A small-molecule ligand and the protein it binds are described below.
Small molecule (SMILES): CC(=O)N[C@@H]1[C@@H](O)[C@H](O)[C@@H](CO)O[C@H]1O

Sequence of chain 1.E:
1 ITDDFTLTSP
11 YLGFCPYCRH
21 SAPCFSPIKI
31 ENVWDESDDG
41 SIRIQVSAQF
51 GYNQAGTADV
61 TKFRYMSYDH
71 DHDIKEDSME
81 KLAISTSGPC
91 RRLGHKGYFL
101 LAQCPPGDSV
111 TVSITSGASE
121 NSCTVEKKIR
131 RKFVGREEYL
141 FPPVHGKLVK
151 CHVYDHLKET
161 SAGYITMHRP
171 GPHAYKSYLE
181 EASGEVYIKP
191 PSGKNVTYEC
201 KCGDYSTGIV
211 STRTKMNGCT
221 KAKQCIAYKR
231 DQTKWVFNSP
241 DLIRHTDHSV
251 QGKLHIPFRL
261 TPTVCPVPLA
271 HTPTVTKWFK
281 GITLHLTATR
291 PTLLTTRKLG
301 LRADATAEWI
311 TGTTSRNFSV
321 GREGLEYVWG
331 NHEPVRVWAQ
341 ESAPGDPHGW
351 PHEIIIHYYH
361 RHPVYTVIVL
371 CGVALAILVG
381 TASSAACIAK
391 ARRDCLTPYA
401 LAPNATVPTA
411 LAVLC

Binding-site contacts:
Ligand atom C4 contacts residue ASN195 of chain 1.E at 4.2 Å.
Ligand atom O7 contacts residue LYS194 of chain 1.E at 4.4 Å.
Ligand atom O5 contacts residue ASN195 of chain 1.E at 2.4 Å (h-bond).
Ligand atom C3 contacts residue SER211 of chain 1.E at 4.5 Å.
Ligand atom C1 contacts residue SER211 of chain 1.E at 4.3 Å.
Ligand atom O7 contacts residue THR212 of chain 1.E at 3.9 Å.
Ligand atom N2 contacts residue ASN195 of chain 1.E at 2.9 Å (h-bond).
Ligand atom C2 contacts residue SER211 of chain 1.E at 4.1 Å.
Ligand atom O5 contacts residue ARG230 of chain 1.E at 4.3 Å.
Ligand atom O7 contacts residue ASN195 of chain 1.E at 3.8 Å.
Ligand atom N2 contacts residue SER211 of chain 1.E at 3.1 Å.
Ligand atom C1 contacts residue ARG230 of chain 1.E at 4.3 Å.
Ligand atom C7 contacts residue ASN195 of chain 1.E at 3.2 Å.
Ligand atom C5 contacts residue ASN195 of chain 1.E at 3.7 Å.
Ligand atom C2 contacts residue ASN195 of chain 1.E at 2.5 Å.
Ligand atom C7 contacts residue SER211 of chain 1.E at 3.7 Å.
Ligand atom C3 contacts residue ASN195 of chain 1.E at 3.8 Å.
Ligand atom C8 contacts residue ASN195 of chain 1.E at 3.1 Å.
Ligand atom O7 contacts residue SER211 of chain 1.E at 3.5 Å.
Ligand atom C1 contacts residue ASN195 of chain 1.E at 1.4 Å.